Binding-site contacts:
Ligand atom C7 contacts residue MET161 of chain 1.J at 4.3 Å (hydrophobic).
Ligand atom N2 contacts residue ASN155 of chain 1.J at 3.0 Å (h-bond).
Ligand atom N2 contacts residue GLY159 of chain 1.J at 3.9 Å.
Ligand atom C7 contacts residue ASN155 of chain 1.J at 3.4 Å.
Ligand atom O4 contacts residue PRO547 of chain 1.L at 3.3 Å.
Ligand atom C4 contacts residue ASN155 of chain 1.J at 4.3 Å.
Ligand atom C5 contacts residue PRO547 of chain 1.L at 3.7 Å (hydrophobic).
Ligand atom C1 contacts residue ASN155 of chain 1.J at 1.4 Å.
Ligand atom C6 contacts residue LEU548 of chain 1.L at 4.3 Å (hydrophobic).
Ligand atom C3 contacts residue ASN155 of chain 1.J at 3.9 Å.
Ligand atom O6 contacts residue SER546 of chain 1.L at 3.7 Å.
Ligand atom O6 contacts residue PRO547 of chain 1.L at 4.0 Å.
Ligand atom O7 contacts residue ASN155 of chain 1.J at 3.8 Å.
Ligand atom C8 contacts residue GLY159 of chain 1.J at 3.2 Å.
Ligand atom C7 contacts residue GLY159 of chain 1.J at 3.9 Å.
Ligand atom C6 contacts residue SER546 of chain 1.L at 4.4 Å.
Ligand atom O5 contacts residue ASN155 of chain 1.J at 2.2 Å (h-bond).
Ligand atom C6 contacts residue ASN155 of chain 1.J at 4.4 Å.
Ligand atom C6 contacts residue PRO547 of chain 1.L at 3.6 Å (hydrophobic).
Ligand atom C5 contacts residue ASN155 of chain 1.J at 3.6 Å.
Ligand atom O7 contacts residue MET161 of chain 1.J at 3.9 Å.
Ligand atom C8 contacts residue ASN155 of chain 1.J at 4.0 Å.
Ligand atom C2 contacts residue ASN155 of chain 1.J at 2.6 Å.
Ligand atom C4 contacts residue PRO547 of chain 1.L at 3.7 Å (hydrophobic).
Ligand atom C8 contacts residue MET161 of chain 1.J at 4.1 Å (hydrophobic).
Ligand atom O6 contacts residue ASN155 of chain 1.J at 4.3 Å.

Sequence of chain 1.J:
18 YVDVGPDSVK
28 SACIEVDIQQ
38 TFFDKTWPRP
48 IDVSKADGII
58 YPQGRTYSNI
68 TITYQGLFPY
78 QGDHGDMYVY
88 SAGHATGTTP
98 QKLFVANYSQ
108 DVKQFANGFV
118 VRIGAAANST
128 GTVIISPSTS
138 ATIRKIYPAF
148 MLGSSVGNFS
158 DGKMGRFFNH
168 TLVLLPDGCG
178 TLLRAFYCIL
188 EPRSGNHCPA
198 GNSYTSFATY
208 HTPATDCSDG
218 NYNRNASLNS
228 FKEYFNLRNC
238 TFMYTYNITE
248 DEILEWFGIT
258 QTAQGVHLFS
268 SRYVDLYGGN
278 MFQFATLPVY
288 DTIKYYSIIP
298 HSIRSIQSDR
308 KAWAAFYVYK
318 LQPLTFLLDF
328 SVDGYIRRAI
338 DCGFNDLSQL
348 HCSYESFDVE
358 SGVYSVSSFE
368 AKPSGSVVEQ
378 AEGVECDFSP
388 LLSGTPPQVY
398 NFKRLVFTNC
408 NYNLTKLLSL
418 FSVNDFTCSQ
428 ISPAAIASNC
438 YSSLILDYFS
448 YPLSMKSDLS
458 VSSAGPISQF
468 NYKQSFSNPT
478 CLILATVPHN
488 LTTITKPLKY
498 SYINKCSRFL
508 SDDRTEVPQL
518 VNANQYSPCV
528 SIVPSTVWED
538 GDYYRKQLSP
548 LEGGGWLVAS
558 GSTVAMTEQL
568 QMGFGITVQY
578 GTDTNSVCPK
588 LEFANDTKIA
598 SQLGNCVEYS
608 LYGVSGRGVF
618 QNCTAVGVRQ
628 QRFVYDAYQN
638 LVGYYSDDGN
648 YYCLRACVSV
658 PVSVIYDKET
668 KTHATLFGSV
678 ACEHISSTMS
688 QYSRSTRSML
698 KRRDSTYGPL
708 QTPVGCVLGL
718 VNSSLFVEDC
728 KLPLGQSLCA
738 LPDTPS

Sequence of chain 1.L:
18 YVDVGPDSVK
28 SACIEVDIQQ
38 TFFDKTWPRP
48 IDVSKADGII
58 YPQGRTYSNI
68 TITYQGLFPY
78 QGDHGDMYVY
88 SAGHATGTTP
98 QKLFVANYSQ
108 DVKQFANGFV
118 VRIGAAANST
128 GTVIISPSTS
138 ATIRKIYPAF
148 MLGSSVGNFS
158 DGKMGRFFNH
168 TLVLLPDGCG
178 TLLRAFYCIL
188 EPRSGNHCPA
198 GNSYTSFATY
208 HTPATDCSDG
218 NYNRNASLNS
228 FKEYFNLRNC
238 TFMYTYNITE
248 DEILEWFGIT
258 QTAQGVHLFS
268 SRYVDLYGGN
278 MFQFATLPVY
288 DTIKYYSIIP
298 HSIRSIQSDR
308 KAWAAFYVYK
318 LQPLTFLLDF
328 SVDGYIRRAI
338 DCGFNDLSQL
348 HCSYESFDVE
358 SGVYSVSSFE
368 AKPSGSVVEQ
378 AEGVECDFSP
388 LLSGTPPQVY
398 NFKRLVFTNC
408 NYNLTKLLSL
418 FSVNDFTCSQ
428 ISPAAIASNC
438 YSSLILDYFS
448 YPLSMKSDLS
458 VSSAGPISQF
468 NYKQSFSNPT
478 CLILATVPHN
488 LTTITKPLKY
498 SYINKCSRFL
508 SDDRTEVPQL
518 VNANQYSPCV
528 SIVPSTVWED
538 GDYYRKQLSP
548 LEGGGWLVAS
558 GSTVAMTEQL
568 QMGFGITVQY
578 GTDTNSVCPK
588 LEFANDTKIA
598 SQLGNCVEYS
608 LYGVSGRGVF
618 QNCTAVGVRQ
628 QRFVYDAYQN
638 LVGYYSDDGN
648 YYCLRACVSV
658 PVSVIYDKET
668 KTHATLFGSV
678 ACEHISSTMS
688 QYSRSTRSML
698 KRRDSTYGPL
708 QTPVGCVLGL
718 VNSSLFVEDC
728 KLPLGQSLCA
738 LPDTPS

The small molecule below binds the protein below.
Small molecule (SMILES): CC(=O)N[C@@H]1[C@@H](O)[C@H](O)[C@@H](CO)O[C@H]1O